Sequence of chain 1.A:
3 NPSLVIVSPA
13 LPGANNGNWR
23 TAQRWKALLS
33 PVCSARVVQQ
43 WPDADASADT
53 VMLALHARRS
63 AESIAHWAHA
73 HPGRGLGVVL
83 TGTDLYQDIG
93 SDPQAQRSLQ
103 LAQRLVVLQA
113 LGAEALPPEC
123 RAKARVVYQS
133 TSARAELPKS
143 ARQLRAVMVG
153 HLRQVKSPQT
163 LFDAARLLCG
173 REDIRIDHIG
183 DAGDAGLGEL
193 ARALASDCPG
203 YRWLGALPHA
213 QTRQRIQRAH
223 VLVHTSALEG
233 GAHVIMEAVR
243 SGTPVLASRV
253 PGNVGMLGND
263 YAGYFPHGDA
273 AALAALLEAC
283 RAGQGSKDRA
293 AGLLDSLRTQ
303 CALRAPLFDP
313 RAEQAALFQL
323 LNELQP

A small-molecule ligand and the protein it binds are described below.
Small molecule (SMILES): O=c1ccn([C@@H]2O[C@H](CO[P](=O)(O)O[P](=O)(O)O[C@H]3O[C@H](CO)[C@@H](O)[C@H](O)[C@H]3O)[C@@H](O)[C@H]2O)c(=O)[nH]1

Binding-site contacts:
Ligand atom O4 contacts residue LEU209 of chain 1.A at 3.1 Å (h-bond).
Ligand atom C2' contacts residue PO41 of chain 1.E at 3.4 Å.
Ligand atom O2B contacts residue ARG155 of chain 1.A at 2.9 Å (salt-bridge).
Ligand atom O3' contacts residue GLY233 of chain 1.A at 3.0 Å (h-bond).
Ligand atom N3 contacts residue LEU209 of chain 1.A at 3.0 Å (h-bond).
Ligand atom C3C contacts residue GLU239 of chain 1.A at 3.3 Å.
Ligand atom O2' contacts residue GLU231 of chain 1.A at 2.7 Å (salt-bridge).
Ligand atom N3 contacts residue ASN17 of chain 1.A at 3.3 Å (h-bond).
Ligand atom O6' contacts residue THR23 of chain 1.A at 2.9 Å (h-bond).
Ligand atom N3 contacts residue THR214 of chain 1.A at 3.3 Å (h-bond).
Ligand atom O2 contacts residue HIS211 of chain 1.A at 3.2 Å.
Ligand atom O2A contacts residue HIS235 of chain 1.A at 3.4 Å (h-bond).
Ligand atom C4C contacts residue ARG22 of chain 1.A at 3.3 Å.
Ligand atom C5C contacts residue GLY19 of chain 1.A at 3.1 Å.
Ligand atom O2' contacts residue PO41 of chain 1.E at 3.4 Å (h-bond).
Ligand atom O2C contacts residue GLU239 of chain 1.A at 2.9 Å (salt-bridge).
Ligand atom O3C contacts residue ARG22 of chain 1.A at 3.0 Å (salt-bridge).
Ligand atom O2B contacts residue LYS158 of chain 1.A at 2.8 Å (salt-bridge).
Ligand atom O2C contacts residue HIS211 of chain 1.A at 3.2 Å.
Ligand atom O3' contacts residue GLU231 of chain 1.A at 2.7 Å (salt-bridge).
Ligand atom O4' contacts residue GLN131 of chain 1.A at 2.7 Å (h-bond).
Ligand atom O2' contacts residue LYS158 of chain 1.A at 3.3 Å (salt-bridge).
Ligand atom O4' contacts residue GLY233 of chain 1.A at 2.6 Å (h-bond).
Ligand atom O3C contacts residue HIS211 of chain 1.A at 3.3 Å (h-bond).
Ligand atom C5 contacts residue HIS153 of chain 1.A at 3.2 Å.
Ligand atom O2 contacts residue THR214 of chain 1.A at 3.3 Å (h-bond).
Ligand atom O2 contacts residue ASN17 of chain 1.A at 3.0 Å (h-bond).
Ligand atom O3A contacts residue LYS158 of chain 1.A at 3.0 Å (salt-bridge).
Ligand atom O1B contacts residue GLY19 of chain 1.A at 2.8 Å (h-bond).
Ligand atom O3C contacts residue GLU239 of chain 1.A at 2.4 Å (salt-bridge).
Ligand atom O5' contacts residue ASN20 of chain 1.A at 3.2 Å (h-bond).
Ligand atom O6' contacts residue ASN20 of chain 1.A at 3.1 Å (h-bond).
Ligand atom O1A contacts residue HIS235 of chain 1.A at 2.8 Å (h-bond).
Ligand atom O4 contacts residue ILE181 of chain 1.A at 3.2 Å.
Ligand atom C2 contacts residue ASN17 of chain 1.A at 3.2 Å.
Ligand atom C3' contacts residue GLU231 of chain 1.A at 3.4 Å.
Ligand atom O6' contacts residue GLY19 of chain 1.A at 3.0 Å (h-bond).
Ligand atom O2A contacts residue VAL236 of chain 1.A at 3.3 Å (h-bond).
Ligand atom C1' contacts residue PO41 of chain 1.E at 3.4 Å.
Ligand atom O3' contacts residue GLY232 of chain 1.A at 3.1 Å (h-bond).